Binding-site contacts:
Ligand atom OP1 contacts residue GLY105 of chain 1.C at 2.3 Å (h-bond).
Ligand atom C2 contacts residue DC4 of chain 1.A at 3.3 Å.
Ligand atom N6 contacts residue DA2 of chain 1.A at 2.8 Å (h-bond).
Ligand atom C6 contacts residue DC1 of chain 1.A at 3.1 Å.
Ligand atom C2 contacts residue DT3 of chain 1.A at 3.0 Å.
Ligand atom O6 contacts residue DC1 of chain 1.A at 2.3 Å (h-bond).
Ligand atom O4 contacts residue DA2 of chain 1.A at 2.8 Å (h-bond).
Ligand atom O2 contacts residue DG6 of chain 1.A at 2.6 Å (h-bond).
Ligand atom OP1 contacts residue ILE106 of chain 1.C at 3.1 Å (h-bond).
Ligand atom OP2 contacts residue PRO108 of chain 1.C at 3.3 Å.
Ligand atom OP2 contacts residue SER109 of chain 1.C at 3.0 Å (h-bond).
Ligand atom N3 contacts residue DA2 of chain 1.A at 2.6 Å (h-bond).
Ligand atom N6 contacts residue DT5 of chain 1.A at 3.0 Å (h-bond).
Ligand atom OP1 contacts residue GLY107 of chain 1.C at 3.3 Å (h-bond).
Ligand atom N2 contacts residue DC1 of chain 1.A at 2.4 Å (h-bond).
Ligand atom N2 contacts residue DC4 of chain 1.A at 2.3 Å (h-bond).
Ligand atom OP1 contacts residue NA1 of chain 1.D at 2.7 Å (h-bond).
Ligand atom N1 contacts residue DT3 of chain 1.A at 2.3 Å (h-bond).
Ligand atom O6 contacts residue DC4 of chain 1.A at 3.1 Å (h-bond).
Ligand atom N6 contacts residue DT3 of chain 1.A at 2.4 Å (h-bond).
Ligand atom O6 contacts residue DT3 of chain 1.A at 2.8 Å (h-bond).
Ligand atom N1 contacts residue DG6 of chain 1.A at 3.1 Å (h-bond).
Ligand atom C4 contacts residue DA2 of chain 1.A at 3.1 Å.
Ligand atom N4 contacts residue DG6 of chain 1.A at 3.1 Å (h-bond).
Ligand atom C2 contacts residue DG6 of chain 1.A at 2.9 Å.
Ligand atom C5' contacts residue HIS135 of chain 1.C at 3.3 Å.
Ligand atom O5' contacts residue GLY107 of chain 1.C at 3.2 Å (h-bond).
Ligand atom C2 contacts residue DG6 of chain 1.A at 3.3 Å.
Ligand atom N1 contacts residue DC4 of chain 1.A at 2.5 Å (h-bond).
Ligand atom OP1 contacts residue ALA110 of chain 1.C at 2.7 Å (h-bond).
Ligand atom N2 contacts residue LYS234 of chain 1.C at 3.1 Å (salt-bridge).
Ligand atom OP1 contacts residue SER104 of chain 1.C at 3.3 Å.
Ligand atom C6 contacts residue DT3 of chain 1.A at 3.0 Å.
Ligand atom N2 contacts residue DT5 of chain 1.A at 2.9 Å (h-bond).
Ligand atom N3 contacts residue DG6 of chain 1.A at 2.8 Å (h-bond).
Ligand atom C2 contacts residue DC1 of chain 1.A at 3.2 Å.
Ligand atom N1 contacts residue DT5 of chain 1.A at 2.8 Å (h-bond).
Ligand atom O4 contacts residue DC1 of chain 1.A at 3.1 Å (h-bond).
Ligand atom O2 contacts residue DA2 of chain 1.A at 3.1 Å.
Ligand atom N1 contacts residue DC1 of chain 1.A at 2.3 Å (h-bond).

Sequence of chain 1.C:
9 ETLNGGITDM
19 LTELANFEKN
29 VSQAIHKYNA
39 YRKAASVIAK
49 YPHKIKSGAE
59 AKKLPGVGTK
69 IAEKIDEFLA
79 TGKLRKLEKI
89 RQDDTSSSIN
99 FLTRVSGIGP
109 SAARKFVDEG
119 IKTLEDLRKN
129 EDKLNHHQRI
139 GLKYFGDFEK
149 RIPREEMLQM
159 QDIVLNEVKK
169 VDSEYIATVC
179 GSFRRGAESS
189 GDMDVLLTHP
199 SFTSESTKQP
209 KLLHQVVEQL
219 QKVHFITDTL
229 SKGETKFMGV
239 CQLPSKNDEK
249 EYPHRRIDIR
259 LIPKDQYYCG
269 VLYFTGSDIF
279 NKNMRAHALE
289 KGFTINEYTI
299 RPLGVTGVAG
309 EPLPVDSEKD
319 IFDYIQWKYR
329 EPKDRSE

A protein and the small-molecule ligand that binds it are described below.
Small molecule (SMILES): Cc1cn([C@H]2C[C@H](O[P](=O)(O)OC[C@H]3O[C@@H](n4cnc5c(=O)nc(N)[nH]c54)C[C@@H]3O)[C@@H](CO[P](=O)(O)O[C@H]3C[C@H](n4cnc5c(N)ncnc54)O[C@@H]3CO[P](=O)(O)O[C@H]3C[C@H](n4cnc5c(=O)nc(N)[nH]c54)O[C@@H]3CO[P](=O)(O)O[C@H]3C[C@H](n4cnc5c(N)ncnc54)O[C@@H]3CO[P](=O)(O)O[C@H]3C[C@H](n4ccc(N)nc4=O)O[C@@H]3COP(=O)(O)O)O2)c(=O)[nH]c1=O